Binding-site contacts:
Ligand atom N contacts residue THR518 of chain 1.C at 3.4 Å (h-bond).
Ligand atom OXT contacts residue THR518 of chain 1.C at 2.8 Å (h-bond).
Ligand atom O contacts residue PHE484 of chain 1.C at 3.9 Å.
Ligand atom OXT contacts residue PRO516 of chain 1.C at 3.8 Å.
Ligand atom C contacts residue PRO516 of chain 1.C at 4.5 Å (hydrophobic).
Ligand atom CA contacts residue PRO516 of chain 1.C at 4.2 Å (hydrophobic).
Ligand atom CA contacts residue THR518 of chain 1.C at 4.0 Å.
Ligand atom N contacts residue TRP731 of chain 1.C at 4.4 Å.
Ligand atom N contacts residue ASP732 of chain 1.C at 3.0 Å (salt-bridge).
Ligand atom CA contacts residue PHE484 of chain 1.C at 3.9 Å (hydrophobic).
Ligand atom C contacts residue PHE484 of chain 1.C at 3.7 Å (hydrophobic).
Ligand atom O contacts residue THR518 of chain 1.C at 4.5 Å.
Ligand atom C contacts residue ARG523 of chain 1.C at 3.4 Å.
Ligand atom N contacts residue PRO516 of chain 1.C at 3.1 Å (h-bond).
Ligand atom CA contacts residue SER687 of chain 1.C at 4.4 Å.
Ligand atom C contacts residue SER688 of chain 1.C at 3.4 Å.
Ligand atom O contacts residue ARG523 of chain 1.C at 2.6 Å (salt-bridge).
Ligand atom O contacts residue SER688 of chain 1.C at 2.4 Å (h-bond).
Ligand atom OXT contacts residue PHE484 of chain 1.C at 3.7 Å.
Ligand atom CA contacts residue TRP731 of chain 1.C at 3.8 Å (hydrophobic).
Ligand atom N contacts residue PHE484 of chain 1.C at 3.8 Å.
Ligand atom OXT contacts residue ARG523 of chain 1.C at 2.7 Å (salt-bridge).
Ligand atom OXT contacts residue LEU517 of chain 1.C at 3.7 Å.
Ligand atom O contacts residue SER687 of chain 1.C at 3.4 Å.
Ligand atom OXT contacts residue SER688 of chain 1.C at 4.0 Å.
Ligand atom CA contacts residue SER688 of chain 1.C at 4.0 Å.
Ligand atom C contacts residue THR518 of chain 1.C at 3.9 Å.
Ligand atom N contacts residue PHE758 of chain 1.C at 4.0 Å.
Ligand atom CA contacts residue ASP732 of chain 1.C at 3.9 Å.

A small-molecule ligand and the protein it binds are described below.
Small molecule (SMILES): NCC(=O)O

Sequence of chain 1.C:
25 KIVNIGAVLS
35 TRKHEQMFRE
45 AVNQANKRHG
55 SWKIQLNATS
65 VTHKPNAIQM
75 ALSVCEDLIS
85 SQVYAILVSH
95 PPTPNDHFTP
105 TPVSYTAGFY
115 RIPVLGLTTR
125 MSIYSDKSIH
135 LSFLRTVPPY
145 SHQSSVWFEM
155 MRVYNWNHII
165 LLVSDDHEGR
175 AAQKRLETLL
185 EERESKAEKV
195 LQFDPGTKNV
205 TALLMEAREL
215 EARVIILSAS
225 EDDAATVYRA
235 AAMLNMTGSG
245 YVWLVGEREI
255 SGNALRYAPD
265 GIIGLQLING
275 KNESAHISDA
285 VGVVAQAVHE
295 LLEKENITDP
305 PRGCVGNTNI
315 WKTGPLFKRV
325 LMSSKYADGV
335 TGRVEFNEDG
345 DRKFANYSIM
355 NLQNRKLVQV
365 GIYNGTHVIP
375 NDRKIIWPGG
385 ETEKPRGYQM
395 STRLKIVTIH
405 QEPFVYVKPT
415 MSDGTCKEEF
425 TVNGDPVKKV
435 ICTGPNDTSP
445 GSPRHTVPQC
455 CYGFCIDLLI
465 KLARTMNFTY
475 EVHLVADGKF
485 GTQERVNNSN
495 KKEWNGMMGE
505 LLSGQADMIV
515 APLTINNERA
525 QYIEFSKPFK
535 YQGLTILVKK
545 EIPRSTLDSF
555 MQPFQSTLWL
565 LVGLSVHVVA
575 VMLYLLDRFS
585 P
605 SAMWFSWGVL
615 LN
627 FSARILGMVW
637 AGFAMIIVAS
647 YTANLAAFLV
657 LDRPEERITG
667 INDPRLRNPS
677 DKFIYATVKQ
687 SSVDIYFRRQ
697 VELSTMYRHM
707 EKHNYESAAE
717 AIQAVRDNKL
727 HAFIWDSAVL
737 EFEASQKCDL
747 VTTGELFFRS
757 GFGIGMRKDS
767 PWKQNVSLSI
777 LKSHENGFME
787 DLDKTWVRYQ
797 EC